A small-molecule ligand and the protein it binds are described below.
Small molecule (SMILES): COc1ccc([C@@H]2CNC(=O)C2)cc1OC1CCCC1

Sequence of chain 1.D:
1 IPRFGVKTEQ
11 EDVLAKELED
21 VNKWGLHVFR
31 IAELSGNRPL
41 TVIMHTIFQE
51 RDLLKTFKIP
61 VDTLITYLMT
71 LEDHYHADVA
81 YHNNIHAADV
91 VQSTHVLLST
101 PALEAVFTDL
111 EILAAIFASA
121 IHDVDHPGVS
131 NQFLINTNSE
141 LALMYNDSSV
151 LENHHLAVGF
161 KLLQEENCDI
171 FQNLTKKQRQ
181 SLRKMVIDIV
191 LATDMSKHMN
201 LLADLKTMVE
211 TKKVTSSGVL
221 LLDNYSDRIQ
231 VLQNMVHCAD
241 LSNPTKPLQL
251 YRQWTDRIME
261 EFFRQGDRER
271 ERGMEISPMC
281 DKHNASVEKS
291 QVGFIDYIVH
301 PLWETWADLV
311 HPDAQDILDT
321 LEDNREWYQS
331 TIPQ

Binding-site contacts:
Ligand atom C4 contacts residue ILE258 of chain 1.D at 4.1 Å (hydrophobic).
Ligand atom C14 contacts residue SER290 of chain 1.D at 3.8 Å.
Ligand atom C6 contacts residue PHE294 of chain 1.D at 3.7 Å (hydrophobic).
Ligand atom O2 contacts residue GLN291 of chain 1.D at 3.0 Å (h-bond).
Ligand atom C16 contacts residue TRP254 of chain 1.D at 4.0 Å (hydrophobic).
Ligand atom C5 contacts residue PHE294 of chain 1.D at 3.9 Å (hydrophobic).
Ligand atom C16 contacts residue GLN291 of chain 1.D at 3.7 Å.
Ligand atom C15 contacts residue PHE262 of chain 1.D at 3.8 Å (hydrophobic).
Ligand atom C12 contacts residue PHE294 of chain 1.D at 3.7 Å (hydrophobic).
Ligand atom C8 contacts residue ILE258 of chain 1.D at 3.9 Å (hydrophobic).
Ligand atom C13 contacts residue SER290 of chain 1.D at 3.8 Å.
Ligand atom O2 contacts residue ILE258 of chain 1.D at 3.7 Å.
Ligand atom C3 contacts residue LEU241 of chain 1.D at 4.1 Å (hydrophobic).
Ligand atom C15 contacts residue GLN291 of chain 1.D at 4.0 Å.
Ligand atom O1 contacts residue PHE262 of chain 1.D at 4.0 Å.
Ligand atom N1 contacts residue HIS82 of chain 1.D at 3.8 Å.
Ligand atom C14 contacts residue GLN291 of chain 1.D at 4.0 Å.
Ligand atom C16 contacts residue TYR251 of chain 1.D at 4.0 Å (hydrophobic).
Ligand atom C10 contacts residue ASN243 of chain 1.D at 4.0 Å.
Ligand atom C4 contacts residue HIS82 of chain 1.D at 3.7 Å.
Ligand atom C16 contacts residue ILE258 of chain 1.D at 3.9 Å (hydrophobic).
Ligand atom C16 contacts residue THR255 of chain 1.D at 3.7 Å.
Ligand atom C6 contacts residue ILE258 of chain 1.D at 4.0 Å (hydrophobic).
Ligand atom C14 contacts residue MET279 of chain 1.D at 3.8 Å (hydrophobic).
Ligand atom O3 contacts residue GLN291 of chain 1.D at 3.4 Å (h-bond).
Ligand atom C9 contacts residue ASN243 of chain 1.D at 3.5 Å.
Ligand atom C7 contacts residue ILE258 of chain 1.D at 4.0 Å (hydrophobic).
Ligand atom C4 contacts residue TYR81 of chain 1.D at 4.0 Å (hydrophobic).
Ligand atom C9 contacts residue PHE294 of chain 1.D at 3.9 Å (hydrophobic).
Ligand atom C13 contacts residue PHE294 of chain 1.D at 4.0 Å (hydrophobic).
Ligand atom C15 contacts residue MET259 of chain 1.D at 4.1 Å (hydrophobic).
Ligand atom O2 contacts residue PHE294 of chain 1.D at 3.9 Å.
Ligand atom C9 contacts residue TYR81 of chain 1.D at 3.9 Å (hydrophobic).
Ligand atom C7 contacts residue PHE294 of chain 1.D at 3.4 Å (hydrophobic).
Ligand atom C8 contacts residue PHE294 of chain 1.D at 3.5 Å (hydrophobic).
Ligand atom C10 contacts residue TYR81 of chain 1.D at 3.5 Å (hydrophobic).
Ligand atom O3 contacts residue PHE294 of chain 1.D at 3.6 Å.
Ligand atom C8 contacts residue GLN291 of chain 1.D at 4.1 Å.
Ligand atom C16 contacts residue ASN243 of chain 1.D at 4.0 Å.
Ligand atom C13 contacts residue MET279 of chain 1.D at 3.5 Å (hydrophobic).